The protein below binds the small molecule below.
Small molecule (SMILES): Cn1cc(-c2ccc3c(=O)n(C)cc(-c4cccc(NS(C)(=O)=O)c4)c3c2)cn1

Binding-site contacts:
Ligand atom C7 contacts residue ILE104 of chain 1.B at 4.0 Å (hydrophobic).
Ligand atom S26 contacts residue LYS49 of chain 1.B at 3.9 Å.
Ligand atom O28 contacts residue LEU50 of chain 1.B at 3.5 Å.
Ligand atom N25 contacts residue LYS49 of chain 1.B at 3.9 Å.
Ligand atom C12 contacts residue LEU52 of chain 1.B at 3.8 Å (hydrophobic).
Ligand atom C27 contacts residue GLN43 of chain 1.B at 3.4 Å.
Ligand atom O29 contacts residue ASP46 of chain 1.B at 3.9 Å.
Ligand atom C6 contacts residue LEU52 of chain 1.B at 3.8 Å (hydrophobic).
Ligand atom C22 contacts residue TRP39 of chain 1.B at 3.4 Å (hydrophobic).
Ligand atom O29 contacts residue GLN43 of chain 1.B at 3.4 Å.
Ligand atom N13 contacts residue LEU52 of chain 1.B at 3.9 Å.
Ligand atom C5 contacts residue LEU52 of chain 1.B at 3.9 Å (hydrophobic).
Ligand atom C21 contacts residue TRP39 of chain 1.B at 3.6 Å (hydrophobic).
Ligand atom C24 contacts residue LEU50 of chain 1.B at 3.5 Å (hydrophobic).
Ligand atom O28 contacts residue VAL45 of chain 1.B at 3.4 Å.
Ligand atom O17 contacts residue ASN98 of chain 1.B at 3.2 Å (h-bond).
Ligand atom C7 contacts residue ASN98 of chain 1.B at 4.0 Å.
Ligand atom C9 contacts residue PRO40 of chain 1.B at 3.5 Å (hydrophobic).
Ligand atom C16 contacts residue LEU50 of chain 1.B at 4.0 Å (hydrophobic).
Ligand atom C23 contacts residue LEU50 of chain 1.B at 4.0 Å (hydrophobic).
Ligand atom C27 contacts residue PRO44 of chain 1.B at 3.6 Å (hydrophobic).
Ligand atom O28 contacts residue ASP46 of chain 1.B at 2.7 Å (salt-bridge).
Ligand atom C5 contacts residue ASN98 of chain 1.B at 3.5 Å.
Ligand atom C18 contacts residue PRO40 of chain 1.B at 3.9 Å (hydrophobic).
Ligand atom O28 contacts residue PRO44 of chain 1.B at 3.6 Å.
Ligand atom C4 contacts residue ASN98 of chain 1.B at 3.2 Å.
Ligand atom C19 contacts residue PRO40 of chain 1.B at 3.8 Å (hydrophobic).
Ligand atom N8 contacts residue VAL45 of chain 1.B at 3.8 Å.
Ligand atom C20 contacts residue PRO40 of chain 1.B at 3.7 Å (hydrophobic).
Ligand atom C11 contacts residue LEU52 of chain 1.B at 3.8 Å (hydrophobic).
Ligand atom C27 contacts residue PRO40 of chain 1.B at 3.4 Å (hydrophobic).
Ligand atom C19 contacts residue LEU50 of chain 1.B at 3.9 Å (hydrophobic).
Ligand atom S26 contacts residue ASP46 of chain 1.B at 4.0 Å.
Ligand atom C18 contacts residue PHE41 of chain 1.B at 3.6 Å (hydrophobic).
Ligand atom C4 contacts residue TYR97 of chain 1.B at 4.0 Å (hydrophobic).
Ligand atom C24 contacts residue PRO40 of chain 1.B at 4.0 Å (hydrophobic).
Ligand atom S26 contacts residue PRO44 of chain 1.B at 3.9 Å.
Ligand atom C18 contacts residue VAL45 of chain 1.B at 3.8 Å (hydrophobic).
Ligand atom O29 contacts residue LYS49 of chain 1.B at 2.9 Å (salt-bridge).
Ligand atom C1 contacts residue LEU50 of chain 1.B at 3.8 Å (hydrophobic).

Sequence of chain 1.B:
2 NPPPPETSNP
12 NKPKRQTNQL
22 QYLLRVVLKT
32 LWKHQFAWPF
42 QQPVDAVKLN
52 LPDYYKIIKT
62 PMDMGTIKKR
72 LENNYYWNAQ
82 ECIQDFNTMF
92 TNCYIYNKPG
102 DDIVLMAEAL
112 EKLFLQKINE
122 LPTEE